Sequence of chain 1.E:
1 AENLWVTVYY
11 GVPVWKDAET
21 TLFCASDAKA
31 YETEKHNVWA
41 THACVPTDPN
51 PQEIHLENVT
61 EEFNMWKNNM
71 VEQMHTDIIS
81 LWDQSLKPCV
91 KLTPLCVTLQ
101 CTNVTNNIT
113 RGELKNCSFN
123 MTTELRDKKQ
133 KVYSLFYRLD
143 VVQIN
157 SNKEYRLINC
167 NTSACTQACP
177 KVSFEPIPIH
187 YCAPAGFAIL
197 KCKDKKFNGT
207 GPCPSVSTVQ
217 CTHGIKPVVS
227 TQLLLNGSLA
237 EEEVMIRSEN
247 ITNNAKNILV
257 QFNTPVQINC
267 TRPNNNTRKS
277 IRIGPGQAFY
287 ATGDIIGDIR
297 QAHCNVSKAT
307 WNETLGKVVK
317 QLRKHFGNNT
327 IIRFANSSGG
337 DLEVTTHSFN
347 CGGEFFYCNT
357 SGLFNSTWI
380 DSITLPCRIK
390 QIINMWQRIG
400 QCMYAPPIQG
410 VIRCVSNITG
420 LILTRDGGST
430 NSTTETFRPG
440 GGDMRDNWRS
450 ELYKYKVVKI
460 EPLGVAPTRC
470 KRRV

Binding-site contacts:
Ligand atom C1 contacts residue ASN324 of chain 1.E at 1.4 Å.
Ligand atom C7 contacts residue ASN324 of chain 1.E at 3.4 Å.
Ligand atom C2 contacts residue ASN324 of chain 1.E at 2.5 Å.
Ligand atom O7 contacts residue ASN324 of chain 1.E at 3.1 Å (h-bond).
Ligand atom O5 contacts residue ASN324 of chain 1.E at 2.3 Å (h-bond).
Ligand atom C5 contacts residue ASN324 of chain 1.E at 3.7 Å.
Ligand atom C4 contacts residue ASN324 of chain 1.E at 4.2 Å.
Ligand atom N2 contacts residue ASN324 of chain 1.E at 3.1 Å (h-bond).
Ligand atom C3 contacts residue ASN324 of chain 1.E at 3.8 Å.

The small molecule below binds the protein below.
Small molecule (SMILES): CC(=O)N[C@@H]1[C@@H](O)[C@H](O)[C@@H](CO)O[C@H]1O